Sequence of chain 1.A:
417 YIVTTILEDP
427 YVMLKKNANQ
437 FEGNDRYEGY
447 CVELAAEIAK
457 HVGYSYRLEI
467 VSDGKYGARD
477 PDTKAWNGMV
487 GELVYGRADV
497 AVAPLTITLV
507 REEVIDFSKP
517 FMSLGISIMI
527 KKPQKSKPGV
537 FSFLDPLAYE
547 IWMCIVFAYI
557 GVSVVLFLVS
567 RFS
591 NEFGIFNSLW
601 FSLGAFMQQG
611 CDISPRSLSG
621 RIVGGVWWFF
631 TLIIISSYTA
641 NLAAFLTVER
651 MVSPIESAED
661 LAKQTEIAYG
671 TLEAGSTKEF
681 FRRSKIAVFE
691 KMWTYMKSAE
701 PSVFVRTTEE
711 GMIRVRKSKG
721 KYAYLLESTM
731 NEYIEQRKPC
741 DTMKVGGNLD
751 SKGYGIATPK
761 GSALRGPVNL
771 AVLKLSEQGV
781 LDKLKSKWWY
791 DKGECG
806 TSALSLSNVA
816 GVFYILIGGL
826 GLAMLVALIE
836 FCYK

Binding-site contacts:
Ligand atom C19 contacts residue ARG507 of chain 1.A at 3.9 Å.
Ligand atom O20 contacts residue ARG507 of chain 1.A at 2.8 Å (salt-bridge).
Ligand atom N15 contacts residue TYR472 of chain 1.A at 3.4 Å (h-bond).
Ligand atom C21 contacts residue ARG507 of chain 1.A at 3.8 Å.
Ligand atom C04 contacts residue GLU727 of chain 1.A at 4.0 Å.
Ligand atom C07 contacts residue TYR472 of chain 1.A at 3.2 Å (hydrophobic).
Ligand atom C21 contacts residue THR502 of chain 1.A at 4.0 Å.
Ligand atom O12 contacts residue THR708 of chain 1.A at 3.6 Å.
Ligand atom C04 contacts residue TYR472 of chain 1.A at 4.0 Å (hydrophobic).
Ligand atom O20 contacts residue THR502 of chain 1.A at 2.8 Å (h-bond).
Ligand atom N18 contacts residue PRO500 of chain 1.A at 3.5 Å (h-bond).
Ligand atom O20 contacts residue LEU501 of chain 1.A at 3.5 Å.
Ligand atom N18 contacts residue LEU501 of chain 1.A at 4.2 Å.
Ligand atom C19 contacts residue THR502 of chain 1.A at 3.3 Å.
Ligand atom N18 contacts residue TYR472 of chain 1.A at 3.7 Å.
Ligand atom N18 contacts residue THR502 of chain 1.A at 3.5 Å (h-bond).
Ligand atom O12 contacts residue MET730 of chain 1.A at 4.1 Å.
Ligand atom O16 contacts residue TYR472 of chain 1.A at 2.7 Å (h-bond).
Ligand atom O13 contacts residue GLU727 of chain 1.A at 4.0 Å.
Ligand atom C08 contacts residue TYR472 of chain 1.A at 3.8 Å (hydrophobic).
Ligand atom N14 contacts residue TYR472 of chain 1.A at 3.9 Å.
Ligand atom O22 contacts residue ARG507 of chain 1.A at 2.8 Å (salt-bridge).
Ligand atom C02 contacts residue GLU727 of chain 1.A at 3.7 Å.
Ligand atom C10 contacts residue GLU727 of chain 1.A at 3.8 Å.
Ligand atom C01 contacts residue GLU727 of chain 1.A at 3.9 Å.
Ligand atom O17 contacts residue TYR754 of chain 1.A at 3.6 Å (h-bond).
Ligand atom C06 contacts residue PRO500 of chain 1.A at 4.0 Å (hydrophobic).
Ligand atom C06 contacts residue TYR472 of chain 1.A at 3.4 Å (hydrophobic).
Ligand atom N14 contacts residue MET730 of chain 1.A at 4.2 Å.
Ligand atom C19 contacts residue LEU501 of chain 1.A at 4.2 Å (hydrophobic).
Ligand atom C07 contacts residue GLU727 of chain 1.A at 3.8 Å.
Ligand atom C19 contacts residue TYR472 of chain 1.A at 4.1 Å (hydrophobic).
Ligand atom C03 contacts residue TYR472 of chain 1.A at 4.1 Å (hydrophobic).
Ligand atom C05 contacts residue PRO500 of chain 1.A at 4.2 Å (hydrophobic).
Ligand atom O13 contacts residue MET730 of chain 1.A at 3.5 Å.
Ligand atom C08 contacts residue GLU727 of chain 1.A at 3.3 Å.
Ligand atom C09 contacts residue GLU727 of chain 1.A at 3.5 Å.
Ligand atom S11 contacts residue MET730 of chain 1.A at 4.3 Å.
Ligand atom C05 contacts residue TYR472 of chain 1.A at 3.7 Å (hydrophobic).
Ligand atom C03 contacts residue GLU727 of chain 1.A at 3.4 Å.

The small molecule below binds the protein below.
Small molecule (SMILES): NS(=O)(=O)c1cccc2c1c([N+](=O)[O-])cc1[nH]c(=O)c(=O)[nH]c12